Binding-site contacts:
Ligand atom C contacts residue GLY279 of chain 1.B at 4.0 Å.
Ligand atom NH2 contacts residue THR300 of chain 1.B at 3.1 Å (h-bond).
Ligand atom OXT contacts residue VAL112 of chain 1.B at 3.0 Å (h-bond).
Ligand atom CB contacts residue VAL281 of chain 1.B at 3.7 Å (hydrophobic).
Ligand atom CZ contacts residue ASP304 of chain 1.B at 3.9 Å.
Ligand atom CA contacts residue GLU277 of chain 1.B at 3.2 Å.
Ligand atom OXT contacts residue CYS278 of chain 1.B at 3.8 Å.
Ligand atom O contacts residue GLY279 of chain 1.B at 3.4 Å (h-bond).
Ligand atom O contacts residue CYS278 of chain 1.B at 4.0 Å.
Ligand atom OXT contacts residue GLU277 of chain 1.B at 3.5 Å (salt-bridge).
Ligand atom O contacts residue ILE280 of chain 1.B at 2.9 Å (h-bond).
Ligand atom CD contacts residue ASP304 of chain 1.B at 3.4 Å.
Ligand atom CZ contacts residue THR300 of chain 1.B at 3.5 Å.
Ligand atom CZ contacts residue GLY274 of chain 1.B at 3.4 Å.
Ligand atom NH2 contacts residue PHE301 of chain 1.B at 2.9 Å (h-bond).
Ligand atom NH2 contacts residue PHE275 of chain 1.B at 3.9 Å.
Ligand atom CG contacts residue VAL112 of chain 1.B at 3.3 Å (hydrophobic).
Ligand atom C contacts residue GLU277 of chain 1.B at 3.4 Å.
Ligand atom NE contacts residue LEU273 of chain 1.B at 3.6 Å.
Ligand atom NH2 contacts residue GLY274 of chain 1.B at 3.0 Å (h-bond).
Ligand atom NE contacts residue GLY274 of chain 1.B at 2.9 Å (h-bond).
Ligand atom C contacts residue VAL112 of chain 1.B at 3.8 Å (hydrophobic).
Ligand atom CB contacts residue VAL112 of chain 1.B at 3.3 Å (hydrophobic).
Ligand atom CG contacts residue ASP304 of chain 1.B at 3.4 Å.
Ligand atom NH1 contacts residue SER299 of chain 1.B at 3.8 Å.
Ligand atom N contacts residue GLU277 of chain 1.B at 3.1 Å (salt-bridge).
Ligand atom CZ contacts residue LEU113 of chain 1.B at 3.8 Å (hydrophobic).
Ligand atom C contacts residue ILE280 of chain 1.B at 4.0 Å (hydrophobic).
Ligand atom N contacts residue SER111 of chain 1.B at 3.0 Å (h-bond).
Ligand atom NH1 contacts residue PHE303 of chain 1.B at 3.2 Å (h-bond).
Ligand atom CG contacts residue LEU113 of chain 1.B at 3.9 Å (hydrophobic).
Ligand atom NH1 contacts residue THR300 of chain 1.B at 3.0 Å (h-bond).
Ligand atom N contacts residue VAL112 of chain 1.B at 2.8 Å (h-bond).
Ligand atom CB contacts residue ASP304 of chain 1.B at 3.5 Å.
Ligand atom O contacts residue VAL281 of chain 1.B at 3.2 Å (h-bond).
Ligand atom CZ contacts residue LEU273 of chain 1.B at 3.9 Å (hydrophobic).
Ligand atom CD contacts residue LEU273 of chain 1.B at 3.8 Å (hydrophobic).
Ligand atom NH1 contacts residue ASP304 of chain 1.B at 2.8 Å (salt-bridge).
Ligand atom OXT contacts residue SER111 of chain 1.B at 3.8 Å.
Ligand atom CA contacts residue VAL112 of chain 1.B at 3.4 Å (hydrophobic).

A protein and the small-molecule ligand that binds it are described below.
Small molecule (SMILES): NC(=[NH2+])NCCC[C@H](N)C(=O)O

Sequence of chain 1.B:
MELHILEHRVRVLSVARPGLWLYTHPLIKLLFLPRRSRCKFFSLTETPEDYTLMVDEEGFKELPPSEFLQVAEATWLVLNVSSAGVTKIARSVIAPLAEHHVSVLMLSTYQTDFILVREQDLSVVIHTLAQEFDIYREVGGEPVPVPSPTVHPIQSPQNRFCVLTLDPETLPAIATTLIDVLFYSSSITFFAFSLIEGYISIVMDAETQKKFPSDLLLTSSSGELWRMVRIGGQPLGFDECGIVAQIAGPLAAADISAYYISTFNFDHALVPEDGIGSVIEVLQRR